The small molecule below binds the protein below.
Small molecule (SMILES): CC(=O)N[C@@H]1[C@@H](O)[C@H](O)[C@@H](CO)O[C@H]1O

Binding-site contacts:
Ligand atom C7 contacts residue MET118 of chain 40.E at 3.8 Å (hydrophobic).
Ligand atom C2 contacts residue ASN67 of chain 40.E at 2.4 Å.
Ligand atom C4 contacts residue ASN67 of chain 40.E at 4.2 Å.
Ligand atom C8 contacts residue PHE90 of chain 40.E at 4.4 Å (hydrophobic).
Ligand atom C7 contacts residue ASN67 of chain 40.E at 3.8 Å.
Ligand atom O5 contacts residue ASN67 of chain 40.E at 2.4 Å (h-bond).
Ligand atom O7 contacts residue ASN67 of chain 40.E at 4.5 Å.
Ligand atom O7 contacts residue MET118 of chain 40.E at 3.5 Å.
Ligand atom C8 contacts residue MET118 of chain 40.E at 4.1 Å (hydrophobic).
Ligand atom N2 contacts residue ASN67 of chain 40.E at 3.3 Å (h-bond).
Ligand atom C8 contacts residue ASN67 of chain 40.E at 3.6 Å.
Ligand atom O3 contacts residue ASN67 of chain 40.E at 3.8 Å.
Ligand atom C1 contacts residue ASN67 of chain 40.E at 1.4 Å.
Ligand atom C3 contacts residue ASN67 of chain 40.E at 3.6 Å.
Ligand atom O7 contacts residue ARG89 of chain 40.E at 4.2 Å.
Ligand atom C5 contacts residue ASN67 of chain 40.E at 3.7 Å.

Sequence of chain 40.E:
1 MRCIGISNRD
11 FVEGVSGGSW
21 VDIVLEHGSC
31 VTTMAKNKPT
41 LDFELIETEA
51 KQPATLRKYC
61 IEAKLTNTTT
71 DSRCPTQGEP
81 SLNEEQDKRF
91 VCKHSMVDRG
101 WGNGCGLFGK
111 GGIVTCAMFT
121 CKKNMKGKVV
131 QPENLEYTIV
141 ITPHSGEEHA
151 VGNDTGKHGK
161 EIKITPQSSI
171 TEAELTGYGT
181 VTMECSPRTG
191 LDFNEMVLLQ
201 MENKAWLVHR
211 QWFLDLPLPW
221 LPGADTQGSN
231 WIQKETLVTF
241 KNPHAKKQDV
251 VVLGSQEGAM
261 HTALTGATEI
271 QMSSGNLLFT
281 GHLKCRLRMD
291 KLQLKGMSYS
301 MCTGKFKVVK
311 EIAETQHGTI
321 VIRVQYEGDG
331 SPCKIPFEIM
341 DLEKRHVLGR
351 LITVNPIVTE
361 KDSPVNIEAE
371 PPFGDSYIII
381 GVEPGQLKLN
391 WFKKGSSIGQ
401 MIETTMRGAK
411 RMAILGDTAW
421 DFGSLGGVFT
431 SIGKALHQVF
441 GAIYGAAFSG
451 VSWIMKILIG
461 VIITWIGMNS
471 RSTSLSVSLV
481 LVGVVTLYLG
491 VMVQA